Binding-site contacts:
Ligand atom C6 contacts residue PHE5 of chain 1.A at 3.8 Å (hydrophobic).
Ligand atom C13 contacts residue ILE18 of chain 1.A at 3.3 Å (hydrophobic).
Ligand atom C5 contacts residue ILE9 of chain 1.A at 3.9 Å (hydrophobic).
Ligand atom C9 contacts residue SER22 of chain 1.A at 4.1 Å.
Ligand atom O17 contacts residue GLY29 of chain 1.A at 2.7 Å (h-bond).
Ligand atom N1 contacts residue SER22 of chain 1.A at 3.7 Å.
Ligand atom C5 contacts residue GLY6 of chain 1.A at 3.6 Å.
Ligand atom C16 contacts residue GLY29 of chain 1.A at 3.8 Å.
Ligand atom N11 contacts residue LEU2 of chain 1.A at 4.2 Å.
Ligand atom N1 contacts residue ILE18 of chain 1.A at 4.0 Å.
Ligand atom C5 contacts residue ALA17 of chain 1.A at 3.2 Å (hydrophobic).
Ligand atom C9 contacts residue LEU2 of chain 1.A at 4.0 Å (hydrophobic).
Ligand atom C14 contacts residue GLY29 of chain 1.A at 4.0 Å.
Ligand atom C12 contacts residue LEU3 of chain 1.A at 3.3 Å (hydrophobic).
Ligand atom C7 contacts residue LEU2 of chain 1.A at 4.3 Å (hydrophobic).
Ligand atom C3 contacts residue LEU2 of chain 1.A at 3.7 Å (hydrophobic).
Ligand atom C3 contacts residue ILE18 of chain 1.A at 3.1 Å (hydrophobic).
Ligand atom C15 contacts residue PHE5 of chain 1.A at 4.2 Å (hydrophobic).
Ligand atom C5 contacts residue PHE5 of chain 1.A at 3.9 Å (hydrophobic).
Ligand atom C10 contacts residue LEU2 of chain 1.A at 4.0 Å (hydrophobic).
Ligand atom C6 contacts residue ILE9 of chain 1.A at 3.8 Å (hydrophobic).
Ligand atom C15 contacts residue TYR21 of chain 1.A at 3.3 Å (hydrophobic).
Ligand atom C4 contacts residue LEU2 of chain 1.A at 3.4 Å (hydrophobic).
Ligand atom C8 contacts residue ILE18 of chain 1.A at 3.9 Å (hydrophobic).
Ligand atom C16 contacts residue PHE5 of chain 1.A at 3.5 Å (hydrophobic).
Ligand atom C4 contacts residue GLY6 of chain 1.A at 3.8 Å.
Ligand atom C5 contacts residue LEU2 of chain 1.A at 3.9 Å (hydrophobic).
Ligand atom C9 contacts residue ILE18 of chain 1.A at 4.2 Å (hydrophobic).
Ligand atom C6 contacts residue ALA17 of chain 1.A at 3.7 Å (hydrophobic).
Ligand atom C15 contacts residue GLY29 of chain 1.A at 4.1 Å.
Ligand atom C15 contacts residue SER22 of chain 1.A at 4.3 Å.
Ligand atom N11 contacts residue ILE18 of chain 1.A at 3.8 Å.
Ligand atom C14 contacts residue SER22 of chain 1.A at 3.7 Å.
Ligand atom C4 contacts residue ALA17 of chain 1.A at 3.6 Å (hydrophobic).
Ligand atom C10 contacts residue ILE18 of chain 1.A at 3.2 Å (hydrophobic).
Ligand atom C2 contacts residue LEU2 of chain 1.A at 4.2 Å (hydrophobic).
Ligand atom C2 contacts residue ILE18 of chain 1.A at 3.2 Å (hydrophobic).
Ligand atom O17 contacts residue CYS28 of chain 1.A at 3.6 Å.
Ligand atom C14 contacts residue TYR21 of chain 1.A at 3.8 Å (hydrophobic).
Ligand atom C8 contacts residue LEU2 of chain 1.A at 3.8 Å (hydrophobic).

Sequence of chain 1.A:
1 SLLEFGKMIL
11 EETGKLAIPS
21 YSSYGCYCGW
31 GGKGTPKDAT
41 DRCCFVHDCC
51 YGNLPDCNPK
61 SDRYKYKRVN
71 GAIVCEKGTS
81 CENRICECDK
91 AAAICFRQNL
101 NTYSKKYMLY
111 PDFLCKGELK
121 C

A small-molecule ligand and the protein it binds are described below.
Small molecule (SMILES): CN(C)Cc1c[nH]c2c(CCCO)cccc12